This protein binds this small molecule.
Small molecule (SMILES): COCCO

Sequence of chain 1.A:
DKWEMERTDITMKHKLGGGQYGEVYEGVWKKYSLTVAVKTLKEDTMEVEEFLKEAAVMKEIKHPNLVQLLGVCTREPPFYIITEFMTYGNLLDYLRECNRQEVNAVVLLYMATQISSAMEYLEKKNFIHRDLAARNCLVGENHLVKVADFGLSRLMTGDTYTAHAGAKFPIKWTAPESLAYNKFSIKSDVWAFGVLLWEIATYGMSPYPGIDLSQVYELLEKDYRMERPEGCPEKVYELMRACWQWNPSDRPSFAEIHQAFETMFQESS

Binding-site contacts:
Ligand atom C1 contacts residue TRP177 of chain 1.A at 4.0 Å (hydrophobic).
Ligand atom C2 contacts residue ILE175 of chain 1.A at 3.7 Å (hydrophobic).
Ligand atom C3 contacts residue PRO174 of chain 1.A at 4.3 Å (hydrophobic).
Ligand atom O2 contacts residue ILE175 of chain 1.A at 2.8 Å (h-bond).
Ligand atom O1 contacts residue LYS176 of chain 1.A at 2.9 Å (salt-bridge).
Ligand atom O2 contacts residue PHE173 of chain 1.A at 3.4 Å (h-bond).
Ligand atom O1 contacts residue LEU217 of chain 1.A at 3.6 Å.
Ligand atom O2 contacts residue LEU217 of chain 1.A at 4.4 Å.
Ligand atom C1 contacts residue ILE175 of chain 1.A at 3.6 Å (hydrophobic).
Ligand atom C1 contacts residue PRO174 of chain 1.A at 3.9 Å (hydrophobic).
Ligand atom C3 contacts residue ILE175 of chain 1.A at 3.7 Å (hydrophobic).
Ligand atom O2 contacts residue PRO174 of chain 1.A at 3.4 Å.
Ligand atom C1 contacts residue LEU217 of chain 1.A at 4.4 Å (hydrophobic).
Ligand atom O1 contacts residue TRP177 of chain 1.A at 3.7 Å.
Ligand atom C2 contacts residue PRO174 of chain 1.A at 4.2 Å (hydrophobic).
Ligand atom C1 contacts residue LYS176 of chain 1.A at 4.1 Å.
Ligand atom C3 contacts residue LEU217 of chain 1.A at 4.4 Å (hydrophobic).
Ligand atom O1 contacts residue PRO174 of chain 1.A at 3.8 Å.
Ligand atom C2 contacts residue LEU217 of chain 1.A at 4.0 Å (hydrophobic).
Ligand atom C3 contacts residue PHE173 of chain 1.A at 3.3 Å (hydrophobic).
Ligand atom O1 contacts residue ILE175 of chain 1.A at 3.4 Å (h-bond).